Sequence of chain 35.A:
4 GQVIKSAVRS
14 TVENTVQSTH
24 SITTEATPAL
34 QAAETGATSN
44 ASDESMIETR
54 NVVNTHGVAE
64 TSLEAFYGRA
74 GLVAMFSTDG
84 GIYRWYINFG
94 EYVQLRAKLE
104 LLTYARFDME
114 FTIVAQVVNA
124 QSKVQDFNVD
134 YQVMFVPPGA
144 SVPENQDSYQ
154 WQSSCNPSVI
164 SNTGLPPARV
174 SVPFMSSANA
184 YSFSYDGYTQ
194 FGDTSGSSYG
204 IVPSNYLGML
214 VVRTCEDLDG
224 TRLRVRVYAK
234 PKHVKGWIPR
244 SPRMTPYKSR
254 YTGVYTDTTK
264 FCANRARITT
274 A

The small molecule below binds the protein below.
Small molecule (SMILES): NCC(=O)O

Binding-site contacts:
Ligand atom CA contacts residue LEU75 of chain 31.A at 3.7 Å (hydrophobic).
Ligand atom C contacts residue CYS1 of chain 31.P at 3.7 Å (hydrophobic).
Ligand atom OXT contacts residue ASP150 of chain 35.A at 4.3 Å.
Ligand atom N contacts residue MET78 of chain 31.A at 3.8 Å.
Ligand atom N contacts residue ASP150 of chain 35.A at 3.4 Å (salt-bridge).
Ligand atom C contacts residue MET78 of chain 31.A at 3.6 Å (hydrophobic).
Ligand atom C contacts residue LEU75 of chain 31.A at 4.2 Å (hydrophobic).
Ligand atom C contacts residue ARG216 of chain 35.A at 3.6 Å.
Ligand atom OXT contacts residue MET78 of chain 31.A at 3.5 Å (h-bond).
Ligand atom O contacts residue LEU75 of chain 31.A at 3.8 Å.
Ligand atom CA contacts residue TRP154 of chain 35.A at 4.3 Å (hydrophobic).
Ligand atom O contacts residue ARG216 of chain 35.A at 2.9 Å (salt-bridge).
Ligand atom O contacts residue TRP154 of chain 35.A at 4.1 Å.
Ligand atom C contacts residue ARG229 of chain 31.A at 3.7 Å.
Ligand atom CA contacts residue CYS1 of chain 31.P at 2.4 Å (hydrophobic).
Ligand atom CA contacts residue GLN155 of chain 35.A at 4.3 Å.
Ligand atom N contacts residue CYS1 of chain 31.P at 1.3 Å.
Ligand atom O contacts residue ARG229 of chain 31.A at 2.9 Å (salt-bridge).
Ligand atom OXT contacts residue ARG216 of chain 35.A at 3.0 Å (salt-bridge).
Ligand atom O contacts residue MET78 of chain 31.A at 3.9 Å.
Ligand atom C contacts residue TRP154 of chain 35.A at 4.1 Å (hydrophobic).
Ligand atom N contacts residue TYR152 of chain 35.A at 4.2 Å.
Ligand atom OXT contacts residue ARG229 of chain 31.A at 3.1 Å (salt-bridge).
Ligand atom OXT contacts residue CYS1 of chain 31.P at 4.0 Å.
Ligand atom N contacts residue SER151 of chain 35.A at 3.5 Å (h-bond).
Ligand atom CA contacts residue SER151 of chain 35.A at 4.0 Å.
Ligand atom CA contacts residue MET78 of chain 31.A at 4.0 Å (hydrophobic).

Sequence of chain 31.A:
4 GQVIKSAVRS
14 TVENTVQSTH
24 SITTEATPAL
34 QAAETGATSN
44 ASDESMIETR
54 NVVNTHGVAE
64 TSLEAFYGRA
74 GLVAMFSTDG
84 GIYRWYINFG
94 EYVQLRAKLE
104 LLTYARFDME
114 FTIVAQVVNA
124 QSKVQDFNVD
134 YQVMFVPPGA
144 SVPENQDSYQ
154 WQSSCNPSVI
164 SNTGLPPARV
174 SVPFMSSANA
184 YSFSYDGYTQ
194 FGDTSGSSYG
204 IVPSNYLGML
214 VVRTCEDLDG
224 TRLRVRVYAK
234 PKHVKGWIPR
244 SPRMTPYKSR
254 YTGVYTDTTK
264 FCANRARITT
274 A